Sequence of chain 52.K:
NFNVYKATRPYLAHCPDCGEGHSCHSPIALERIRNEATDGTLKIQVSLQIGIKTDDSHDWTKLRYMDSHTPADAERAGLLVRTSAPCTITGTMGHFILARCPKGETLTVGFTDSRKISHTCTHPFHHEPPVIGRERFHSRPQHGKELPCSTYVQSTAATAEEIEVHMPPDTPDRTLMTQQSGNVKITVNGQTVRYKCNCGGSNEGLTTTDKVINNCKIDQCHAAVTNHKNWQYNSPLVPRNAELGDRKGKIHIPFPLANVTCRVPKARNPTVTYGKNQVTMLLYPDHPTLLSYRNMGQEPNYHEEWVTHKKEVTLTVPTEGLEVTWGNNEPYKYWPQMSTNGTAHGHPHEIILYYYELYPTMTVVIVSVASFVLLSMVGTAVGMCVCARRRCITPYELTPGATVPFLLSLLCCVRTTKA

Sequence of chain 52.J:
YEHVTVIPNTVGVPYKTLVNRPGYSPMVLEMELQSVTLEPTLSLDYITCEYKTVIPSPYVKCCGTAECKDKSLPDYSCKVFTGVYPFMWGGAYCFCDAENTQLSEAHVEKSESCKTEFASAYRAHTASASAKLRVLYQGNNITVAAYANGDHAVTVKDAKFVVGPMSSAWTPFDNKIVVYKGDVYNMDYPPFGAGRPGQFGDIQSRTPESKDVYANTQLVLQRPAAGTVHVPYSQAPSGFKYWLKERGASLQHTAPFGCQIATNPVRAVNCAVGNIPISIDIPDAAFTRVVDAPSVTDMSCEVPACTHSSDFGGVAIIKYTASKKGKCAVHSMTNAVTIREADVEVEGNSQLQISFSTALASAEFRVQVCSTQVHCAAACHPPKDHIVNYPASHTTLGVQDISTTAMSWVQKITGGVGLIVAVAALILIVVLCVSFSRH

Binding-site contacts:
Ligand atom C2 contacts residue ASN259 of chain 52.K at 2.5 Å.
Ligand atom C1 contacts residue ASN259 of chain 52.K at 1.4 Å.
Ligand atom C4 contacts residue ASN259 of chain 52.K at 4.2 Å.
Ligand atom C8 contacts residue THR116 of chain 52.J at 3.8 Å.
Ligand atom C3 contacts residue THR116 of chain 52.J at 4.0 Å.
Ligand atom N2 contacts residue THR116 of chain 52.J at 3.0 Å (h-bond).
Ligand atom O7 contacts residue ASN259 of chain 52.K at 3.0 Å (h-bond).
Ligand atom C3 contacts residue ASN259 of chain 52.K at 3.8 Å.
Ligand atom C7 contacts residue ASN259 of chain 52.K at 3.2 Å.
Ligand atom O6 contacts residue LYS181 of chain 52.J at 4.3 Å.
Ligand atom C5 contacts residue LYS181 of chain 52.J at 3.5 Å.
Ligand atom C5 contacts residue ASN259 of chain 52.K at 3.7 Å.
Ligand atom C4 contacts residue LYS181 of chain 52.J at 4.2 Å.
Ligand atom C2 contacts residue THR116 of chain 52.J at 3.8 Å.
Ligand atom C8 contacts residue ASN259 of chain 52.K at 4.4 Å.
Ligand atom O3 contacts residue THR116 of chain 52.J at 4.4 Å.
Ligand atom O4 contacts residue LYS181 of chain 52.J at 4.0 Å.
Ligand atom C6 contacts residue LYS181 of chain 52.J at 4.2 Å.
Ligand atom N2 contacts residue ASN259 of chain 52.K at 2.9 Å (h-bond).
Ligand atom C7 contacts residue THR116 of chain 52.J at 3.8 Å.
Ligand atom O5 contacts residue ASN259 of chain 52.K at 2.4 Å (h-bond).
Ligand atom C3 contacts residue LYS181 of chain 52.J at 4.4 Å.
Ligand atom C1 contacts residue THR116 of chain 52.J at 4.0 Å.
Ligand atom O5 contacts residue LYS181 of chain 52.J at 4.4 Å.

The small molecule below binds the protein below.
Small molecule (SMILES): CC(=O)N[C@@H]1[C@@H](O)[C@H](O)[C@@H](CO)O[C@H]1O